Sequence of chain 1.A:
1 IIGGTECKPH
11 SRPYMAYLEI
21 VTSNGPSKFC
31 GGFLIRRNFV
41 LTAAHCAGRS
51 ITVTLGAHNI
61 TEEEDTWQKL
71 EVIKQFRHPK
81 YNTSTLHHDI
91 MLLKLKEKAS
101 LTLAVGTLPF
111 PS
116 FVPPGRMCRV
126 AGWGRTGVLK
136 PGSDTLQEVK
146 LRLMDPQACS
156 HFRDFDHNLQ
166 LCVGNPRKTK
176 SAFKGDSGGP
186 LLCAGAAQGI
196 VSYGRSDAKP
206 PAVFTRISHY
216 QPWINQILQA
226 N

This protein binds this small molecule.
Small molecule (SMILES): C[P](=O)(O)[C@H](C(=O)N/C=C/c1ccc(F)c(F)c1)c1csc2ccc(Cl)cc12

Binding-site contacts:
Ligand atom C12 contacts residue ASP89 of chain 1.A at 3.3 Å.
Ligand atom O03 contacts residue GLY180 of chain 1.A at 2.8 Å (h-bond).
Ligand atom P02 contacts residue SER182 of chain 1.A at 3.1 Å.
Ligand atom O03 contacts residue LYS179 of chain 1.A at 3.4 Å.
Ligand atom C18 contacts residue HIS45 of chain 1.A at 3.5 Å.
Ligand atom O03 contacts residue SER182 of chain 1.A at 2.6 Å (h-bond).
Ligand atom C11 contacts residue HIS45 of chain 1.A at 3.7 Å.
Ligand atom F17 contacts residue THR83 of chain 1.A at 3.5 Å.
Ligand atom C23 contacts residue PHE178 of chain 1.A at 3.6 Å (hydrophobic).
Ligand atom O04 contacts residue LYS28 of chain 1.A at 2.8 Å (salt-bridge).
Ligand atom S21 contacts residue GLY199 of chain 1.A at 3.6 Å (h-bond).
Ligand atom C06 contacts residue HIS45 of chain 1.A at 3.5 Å.
Ligand atom C10 contacts residue HIS45 of chain 1.A at 3.3 Å.
Ligand atom C23 contacts residue GLY199 of chain 1.A at 3.4 Å.
Ligand atom C22 contacts residue GLY199 of chain 1.A at 3.5 Å.
Ligand atom N08 contacts residue HIS45 of chain 1.A at 3.3 Å (h-bond).
Ligand atom CL26 contacts residue ALA177 of chain 1.A at 3.6 Å.
Ligand atom F15 contacts residue TYR81 of chain 1.A at 3.2 Å.
Ligand atom C10 contacts residue SER197 of chain 1.A at 3.4 Å.
Ligand atom N08 contacts residue SER197 of chain 1.A at 2.9 Å (h-bond).
Ligand atom C27 contacts residue TYR198 of chain 1.A at 3.6 Å (hydrophobic).
Ligand atom C13 contacts residue LEU86 of chain 1.A at 3.5 Å (hydrophobic).
Ligand atom C14 contacts residue LEU86 of chain 1.A at 3.7 Å (hydrophobic).
Ligand atom C24 contacts residue PHE178 of chain 1.A at 3.7 Å (hydrophobic).
Ligand atom CL26 contacts residue VAL196 of chain 1.A at 3.4 Å.
Ligand atom C09 contacts residue SER197 of chain 1.A at 3.6 Å.
Ligand atom C09 contacts residue HIS45 of chain 1.A at 3.7 Å.
Ligand atom C23 contacts residue ARG200 of chain 1.A at 3.4 Å.
Ligand atom F15 contacts residue THR83 of chain 1.A at 3.2 Å.
Ligand atom C16 contacts residue TYR81 of chain 1.A at 3.2 Å (hydrophobic).
Ligand atom C24 contacts residue GLY199 of chain 1.A at 3.6 Å.
Ligand atom N08 contacts residue TYR198 of chain 1.A at 3.5 Å.
Ligand atom F15 contacts residue ASN82 of chain 1.A at 3.1 Å.
Ligand atom CL26 contacts residue PHE178 of chain 1.A at 3.6 Å.
Ligand atom O04 contacts residue HIS45 of chain 1.A at 2.7 Å (h-bond).
Ligand atom F17 contacts residue TYR81 of chain 1.A at 3.1 Å.
Ligand atom C05 contacts residue SER182 of chain 1.A at 3.4 Å.
Ligand atom C28 contacts residue GLY199 of chain 1.A at 3.7 Å.
Ligand atom C14 contacts residue TYR81 of chain 1.A at 3.3 Å (hydrophobic).
Ligand atom O04 contacts residue SER182 of chain 1.A at 3.2 Å (h-bond).